This protein binds this small molecule.
Small molecule (SMILES): CC(=O)N[C@H]1[C@H](O[C@@H]2[C@H](O[C@]3(C(=O)O)C[C@H](O)[C@@H](NC(C)=O)[C@H]([C@H](O)[C@H](O)CO)O3)[C@@H](O)[C@H](O[C@H]3[C@H](O)[C@@H](O)[C@H](O)O[C@@H]3CO)O[C@@H]2CO)O[C@H](CO)[C@H](O)[C@@H]1O[C@@H]1O[C@H](CO)[C@H](O)[C@H](O)[C@H]1O

Binding-site contacts:
Ligand atom O5 contacts residue GLN56 of chain 1.C at 3.7 Å.
Ligand atom C6 contacts residue HIS57 of chain 1.C at 3.9 Å.
Ligand atom O3 contacts residue ASN90 of chain 1.C at 2.7 Å (h-bond).
Ligand atom O9 contacts residue ILE58 of chain 1.C at 3.6 Å.
Ligand atom C6 contacts residue GLN56 of chain 1.C at 3.8 Å.
Ligand atom O6 contacts residue TRP88 of chain 1.C at 3.8 Å.
Ligand atom N5 contacts residue GLU11 of chain 1.C at 3.2 Å (salt-bridge).
Ligand atom C4 contacts residue GLN56 of chain 1.C at 3.2 Å.
Ligand atom O2 contacts residue ASN90 of chain 1.C at 2.7 Å (h-bond).
Ligand atom C2 contacts residue ASN90 of chain 1.C at 3.8 Å.
Ligand atom C10 contacts residue GLU11 of chain 1.C at 3.9 Å.
Ligand atom N5 contacts residue TYR12 of chain 1.C at 3.7 Å.
Ligand atom C6 contacts residue GLN56 of chain 1.C at 3.4 Å.
Ligand atom O6 contacts residue GLN61 of chain 1.C at 3.1 Å (h-bond).
Ligand atom C5 contacts residue GLN56 of chain 1.C at 3.8 Å.
Ligand atom C11 contacts residue GLU11 of chain 1.C at 3.6 Å.
Ligand atom O4 contacts residue GLU51 of chain 1.C at 2.6 Å (salt-bridge).
Ligand atom O4 contacts residue GLU11 of chain 1.C at 3.6 Å.
Ligand atom C4 contacts residue GLU51 of chain 1.C at 3.5 Å.
Ligand atom C2 contacts residue LYS91 of chain 1.C at 3.8 Å.
Ligand atom O6 contacts residue ILE58 of chain 1.C at 3.5 Å.
Ligand atom O1B contacts residue ARG13 of chain 1.C at 2.8 Å (salt-bridge).
Ligand atom C3 contacts residue LYS91 of chain 1.C at 3.6 Å.
Ligand atom O3 contacts residue LYS91 of chain 1.C at 2.7 Å (salt-bridge).
Ligand atom C5 contacts residue TRP88 of chain 1.C at 3.7 Å (hydrophobic).
Ligand atom O1B contacts residue TYR12 of chain 1.C at 3.3 Å.
Ligand atom C3 contacts residue TRP88 of chain 1.C at 3.7 Å (hydrophobic).
Ligand atom C6 contacts residue TYR12 of chain 1.C at 3.9 Å (hydrophobic).
Ligand atom O4 contacts residue GLN56 of chain 1.C at 3.6 Å.
Ligand atom O7 contacts residue LYS34 of chain 1.D at 3.9 Å.
Ligand atom O8 contacts residue TYR12 of chain 1.C at 3.8 Å.
Ligand atom O4 contacts residue LYS91 of chain 1.C at 3.0 Å (salt-bridge).
Ligand atom C6 contacts residue TRP88 of chain 1.C at 3.7 Å (hydrophobic).
Ligand atom C11 contacts residue TYR12 of chain 1.C at 3.6 Å (hydrophobic).
Ligand atom O4 contacts residue GLN56 of chain 1.C at 3.6 Å.
Ligand atom C4 contacts residue TRP88 of chain 1.C at 3.6 Å (hydrophobic).
Ligand atom O6 contacts residue GLN56 of chain 1.C at 3.3 Å (h-bond).
Ligand atom C8 contacts residue ARG13 of chain 1.C at 3.8 Å.
Ligand atom C4 contacts residue GLU11 of chain 1.C at 3.6 Å.
Ligand atom C3 contacts residue ASN90 of chain 1.C at 3.5 Å.

Sequence of chain 1.D:
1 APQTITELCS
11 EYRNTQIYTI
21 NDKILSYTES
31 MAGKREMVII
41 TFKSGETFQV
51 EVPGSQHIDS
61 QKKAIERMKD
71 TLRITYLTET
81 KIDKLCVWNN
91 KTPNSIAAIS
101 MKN

Sequence of chain 1.C:
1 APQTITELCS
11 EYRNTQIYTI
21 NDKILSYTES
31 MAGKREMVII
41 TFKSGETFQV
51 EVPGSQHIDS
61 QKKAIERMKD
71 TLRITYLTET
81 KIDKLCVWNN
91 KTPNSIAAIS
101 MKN